A small-molecule ligand and the protein it binds are described below.
Small molecule (SMILES): O=c1[nH]nc(-c2ccc(O)cc2O)n1-c1ccccc1F

Sequence of chain 1.A:
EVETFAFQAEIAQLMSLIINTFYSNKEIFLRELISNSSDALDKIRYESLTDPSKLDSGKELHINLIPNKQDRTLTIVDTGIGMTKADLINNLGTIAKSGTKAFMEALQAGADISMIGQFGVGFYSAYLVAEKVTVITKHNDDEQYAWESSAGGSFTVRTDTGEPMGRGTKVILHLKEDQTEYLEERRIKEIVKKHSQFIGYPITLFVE

Binding-site contacts:
Ligand atom C3 contacts residue ASP85 of chain 1.A at 3.5 Å.
Ligand atom C1 contacts residue ASN43 of chain 1.A at 3.4 Å.
Ligand atom N10 contacts residue ALA47 of chain 1.A at 3.6 Å.
Ligand atom N13 contacts residue ALA47 of chain 1.A at 3.9 Å.
Ligand atom O7 contacts residue LEU40 of chain 1.A at 3.7 Å.
Ligand atom C19 contacts residue ASN43 of chain 1.A at 3.4 Å.
Ligand atom C4 contacts residue MET90 of chain 1.A at 3.8 Å (hydrophobic).
Ligand atom O8 contacts residue ALA47 of chain 1.A at 3.2 Å.
Ligand atom C2 contacts residue ASN43 of chain 1.A at 3.8 Å.
Ligand atom C15 contacts residue LEU99 of chain 1.A at 3.6 Å (hydrophobic).
Ligand atom N11 contacts residue ILE88 of chain 1.A at 3.5 Å.
Ligand atom C6 contacts residue ASN43 of chain 1.A at 3.7 Å.
Ligand atom O7 contacts residue ASN43 of chain 1.A at 3.5 Å (h-bond).
Ligand atom C16 contacts residue LEU99 of chain 1.A at 3.6 Å (hydrophobic).
Ligand atom N10 contacts residue GLY89 of chain 1.A at 3.6 Å.
Ligand atom N11 contacts residue GLY89 of chain 1.A at 2.8 Å (h-bond).
Ligand atom C18 contacts residue ASN43 of chain 1.A at 3.7 Å.
Ligand atom O20 contacts residue ILE88 of chain 1.A at 3.6 Å.
Ligand atom N10 contacts residue THR176 of chain 1.A at 3.6 Å (h-bond).
Ligand atom C9 contacts residue MET90 of chain 1.A at 3.9 Å (hydrophobic).
Ligand atom C9 contacts residue ALA47 of chain 1.A at 3.8 Å (hydrophobic).
Ligand atom O8 contacts residue SER44 of chain 1.A at 3.9 Å.
Ligand atom O7 contacts residue VAL178 of chain 1.A at 3.6 Å.
Ligand atom N11 contacts residue ALA47 of chain 1.A at 3.7 Å.
Ligand atom C5 contacts residue MET90 of chain 1.A at 3.7 Å (hydrophobic).
Ligand atom C15 contacts residue LYS50 of chain 1.A at 3.8 Å.
Ligand atom C16 contacts residue GLY100 of chain 1.A at 3.4 Å.
Ligand atom F21 contacts residue GLY100 of chain 1.A at 3.4 Å.
Ligand atom N11 contacts residue MET90 of chain 1.A at 3.6 Å.
Ligand atom O8 contacts residue ASP85 of chain 1.A at 2.6 Å (salt-bridge).
Ligand atom C12 contacts residue GLY89 of chain 1.A at 3.8 Å.
Ligand atom C12 contacts residue LYS50 of chain 1.A at 3.9 Å.
Ligand atom C12 contacts residue ILE88 of chain 1.A at 3.9 Å (hydrophobic).
Ligand atom F21 contacts residue LEU99 of chain 1.A at 3.3 Å.
Ligand atom O20 contacts residue LYS50 of chain 1.A at 2.9 Å (salt-bridge).
Ligand atom C2 contacts residue ASP85 of chain 1.A at 3.5 Å.
Ligand atom N10 contacts residue MET90 of chain 1.A at 3.6 Å.
Ligand atom F21 contacts residue MET90 of chain 1.A at 3.9 Å.
Ligand atom C12 contacts residue ALA47 of chain 1.A at 3.8 Å (hydrophobic).
Ligand atom O8 contacts residue THR176 of chain 1.A at 3.6 Å.